The protein below binds the small molecule below.
Small molecule (SMILES): CC(=O)N[C@@H]1[C@@H](O)[C@H](O)[C@@H](CO)O[C@H]1O

Sequence of chain 1.C:
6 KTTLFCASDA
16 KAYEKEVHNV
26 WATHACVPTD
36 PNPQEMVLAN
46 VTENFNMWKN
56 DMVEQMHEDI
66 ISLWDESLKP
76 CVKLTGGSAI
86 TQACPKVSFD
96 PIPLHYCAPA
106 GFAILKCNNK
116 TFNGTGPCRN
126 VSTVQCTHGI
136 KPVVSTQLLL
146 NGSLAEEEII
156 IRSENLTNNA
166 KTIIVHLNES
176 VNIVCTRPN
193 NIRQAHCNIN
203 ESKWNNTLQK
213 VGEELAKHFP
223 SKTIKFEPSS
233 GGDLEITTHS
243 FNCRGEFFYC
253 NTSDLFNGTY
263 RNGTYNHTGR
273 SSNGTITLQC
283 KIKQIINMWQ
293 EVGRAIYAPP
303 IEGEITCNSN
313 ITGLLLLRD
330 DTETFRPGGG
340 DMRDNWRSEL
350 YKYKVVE

Binding-site contacts:
Ligand atom C8 contacts residue GLU174 of chain 1.C at 3.1 Å.
Ligand atom O6 contacts residue GLU153 of chain 1.C at 3.0 Å.
Ligand atom C1 contacts residue GLU152 of chain 1.C at 4.0 Å.
Ligand atom C1 contacts residue GLU153 of chain 1.C at 4.0 Å.
Ligand atom O6 contacts residue GLU216 of chain 1.C at 2.8 Å (salt-bridge).
Ligand atom C5 contacts residue ASN173 of chain 1.C at 3.7 Å.
Ligand atom N2 contacts residue ASN173 of chain 1.C at 3.0 Å (h-bond).
Ligand atom O7 contacts residue ASN173 of chain 1.C at 3.2 Å (h-bond).
Ligand atom O6 contacts residue ILE154 of chain 1.C at 3.4 Å (h-bond).
Ligand atom C5 contacts residue LYS212 of chain 1.C at 4.0 Å.
Ligand atom C5 contacts residue ILE154 of chain 1.C at 4.3 Å (hydrophobic).
Ligand atom N2 contacts residue GLU174 of chain 1.C at 4.3 Å.
Ligand atom C6 contacts residue LYS212 of chain 1.C at 4.1 Å.
Ligand atom C6 contacts residue GLU153 of chain 1.C at 4.0 Å.
Ligand atom C3 contacts residue ASN173 of chain 1.C at 3.9 Å.
Ligand atom C1 contacts residue ILE154 of chain 1.C at 4.1 Å (hydrophobic).
Ligand atom C8 contacts residue ASN173 of chain 1.C at 4.5 Å.
Ligand atom O4 contacts residue LYS212 of chain 1.C at 3.3 Å.
Ligand atom C7 contacts residue GLU174 of chain 1.C at 4.2 Å.
Ligand atom O5 contacts residue ILE154 of chain 1.C at 3.3 Å (h-bond).
Ligand atom C4 contacts residue GLU153 of chain 1.C at 3.9 Å.
Ligand atom C4 contacts residue LYS212 of chain 1.C at 4.1 Å.
Ligand atom C6 contacts residue ILE154 of chain 1.C at 4.3 Å (hydrophobic).
Ligand atom C4 contacts residue ASN173 of chain 1.C at 4.3 Å.
Ligand atom C7 contacts residue GLU152 of chain 1.C at 4.5 Å.
Ligand atom O5 contacts residue GLU153 of chain 1.C at 3.4 Å.
Ligand atom O7 contacts residue GLU152 of chain 1.C at 3.5 Å (salt-bridge).
Ligand atom C2 contacts residue ASN173 of chain 1.C at 2.5 Å.
Ligand atom C7 contacts residue ASN173 of chain 1.C at 3.3 Å.
Ligand atom C6 contacts residue GLU216 of chain 1.C at 3.5 Å.
Ligand atom C2 contacts residue GLU152 of chain 1.C at 4.3 Å.
Ligand atom O5 contacts residue GLU152 of chain 1.C at 4.4 Å.
Ligand atom O5 contacts residue ASN173 of chain 1.C at 2.5 Å (h-bond).
Ligand atom C5 contacts residue GLU153 of chain 1.C at 4.0 Å.
Ligand atom C1 contacts residue ASN173 of chain 1.C at 1.4 Å.
Ligand atom C3 contacts residue LYS212 of chain 1.C at 4.3 Å.